Sequence of chain 1.A:
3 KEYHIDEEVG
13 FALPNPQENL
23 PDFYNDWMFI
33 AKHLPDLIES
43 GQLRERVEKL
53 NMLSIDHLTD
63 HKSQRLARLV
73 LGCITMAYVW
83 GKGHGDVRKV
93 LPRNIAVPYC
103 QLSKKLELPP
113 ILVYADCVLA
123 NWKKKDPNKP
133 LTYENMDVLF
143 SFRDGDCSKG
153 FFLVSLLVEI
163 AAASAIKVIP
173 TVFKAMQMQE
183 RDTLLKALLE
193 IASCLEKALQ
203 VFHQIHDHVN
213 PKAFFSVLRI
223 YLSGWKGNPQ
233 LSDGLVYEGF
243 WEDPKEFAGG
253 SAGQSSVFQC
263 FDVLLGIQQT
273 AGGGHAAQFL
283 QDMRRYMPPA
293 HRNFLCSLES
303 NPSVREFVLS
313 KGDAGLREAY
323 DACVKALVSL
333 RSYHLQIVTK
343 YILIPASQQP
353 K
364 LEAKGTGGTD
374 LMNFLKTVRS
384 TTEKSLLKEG

This protein binds this small molecule.
Small molecule (SMILES): OCCc1c[nH]c2ccccc12

Binding-site contacts:
Ligand atom C1 contacts residue LEU332 of chain 1.A at 4.0 Å (hydrophobic).
Ligand atom C10 contacts residue HEM1 of chain 1.D at 4.1 Å.
Ligand atom C3 contacts residue VAL160 of chain 1.A at 4.1 Å (hydrophobic).
Ligand atom C4 contacts residue PHE260 of chain 1.A at 3.4 Å (hydrophobic).
Ligand atom C4 contacts residue PHE263 of chain 1.A at 4.1 Å (hydrophobic).
Ligand atom C2 contacts residue VAL160 of chain 1.A at 4.2 Å (hydrophobic).
Ligand atom C5 contacts residue LEU197 of chain 1.A at 3.8 Å (hydrophobic).
Ligand atom C10 contacts residue HIS336 of chain 1.A at 3.6 Å.
Ligand atom C5 contacts residue LEU332 of chain 1.A at 4.1 Å (hydrophobic).
Ligand atom C5 contacts residue PHE260 of chain 1.A at 3.6 Å (hydrophobic).
Ligand atom N1 contacts residue LEU329 of chain 1.A at 3.5 Å.
Ligand atom C8 contacts residue PHE260 of chain 1.A at 4.3 Å (hydrophobic).
Ligand atom C3 contacts residue ALA164 of chain 1.A at 4.0 Å (hydrophobic).
Ligand atom C3 contacts residue ALA200 of chain 1.A at 4.3 Å (hydrophobic).
Ligand atom C1 contacts residue PHE260 of chain 1.A at 3.7 Å (hydrophobic).
Ligand atom N1 contacts residue PHE260 of chain 1.A at 3.6 Å.
Ligand atom C2 contacts residue PHE260 of chain 1.A at 3.6 Å (hydrophobic).
Ligand atom C4 contacts residue LEU332 of chain 1.A at 3.8 Å (hydrophobic).
Ligand atom C4 contacts residue LEU197 of chain 1.A at 3.6 Å (hydrophobic).
Ligand atom C6 contacts residue LEU329 of chain 1.A at 3.7 Å (hydrophobic).
Ligand atom C5 contacts residue LEU329 of chain 1.A at 3.7 Å (hydrophobic).
Ligand atom C4 contacts residue ALA164 of chain 1.A at 3.6 Å (hydrophobic).
Ligand atom C2 contacts residue LEU332 of chain 1.A at 3.7 Å (hydrophobic).
Ligand atom C8 contacts residue HEM1 of chain 1.D at 3.8 Å.
Ligand atom C7 contacts residue PHE260 of chain 1.A at 4.0 Å (hydrophobic).
Ligand atom C10 contacts residue ARG333 of chain 1.A at 3.7 Å.
Ligand atom O1 contacts residue ARG333 of chain 1.A at 3.7 Å.
Ligand atom O1 contacts residue HEM1 of chain 1.D at 2.8 Å (h-bond).
Ligand atom C9 contacts residue HEM1 of chain 1.D at 3.5 Å.
Ligand atom C7 contacts residue HEM1 of chain 1.D at 3.7 Å.
Ligand atom C10 contacts residue LEU332 of chain 1.A at 3.6 Å (hydrophobic).
Ligand atom C8 contacts residue LEU332 of chain 1.A at 4.4 Å (hydrophobic).
Ligand atom C5 contacts residue PHE263 of chain 1.A at 3.7 Å (hydrophobic).
Ligand atom C6 contacts residue PHE260 of chain 1.A at 3.6 Å (hydrophobic).
Ligand atom C6 contacts residue LEU332 of chain 1.A at 4.2 Å (hydrophobic).
Ligand atom N1 contacts residue ARG333 of chain 1.A at 4.1 Å.
Ligand atom C3 contacts residue PHE260 of chain 1.A at 3.5 Å (hydrophobic).
Ligand atom C7 contacts residue ARG333 of chain 1.A at 4.0 Å.
Ligand atom C3 contacts residue LEU332 of chain 1.A at 3.6 Å (hydrophobic).
Ligand atom O1 contacts residue HIS336 of chain 1.A at 3.6 Å.